The small molecule below binds the protein below.
Small molecule (SMILES): CC(=O)N[C@@H]1[C@@H](O)[C@H](O)[C@@H](CO)O[C@H]1O

Binding-site contacts:
Ligand atom O5 contacts residue ASN122 of chain 1.D at 2.4 Å (h-bond).
Ligand atom O6 contacts residue THR124 of chain 1.D at 4.3 Å.
Ligand atom C8 contacts residue ASN122 of chain 1.D at 4.5 Å.
Ligand atom O5 contacts residue ASN125 of chain 1.D at 4.2 Å.
Ligand atom C7 contacts residue VAL127 of chain 1.D at 4.4 Å (hydrophobic).
Ligand atom O7 contacts residue VAL127 of chain 1.D at 3.6 Å.
Ligand atom O7 contacts residue VAL120 of chain 1.D at 3.9 Å.
Ligand atom C2 contacts residue VAL127 of chain 1.D at 4.3 Å (hydrophobic).
Ligand atom C1 contacts residue ASN122 of chain 1.D at 1.4 Å.
Ligand atom C2 contacts residue ASN122 of chain 1.D at 2.5 Å.
Ligand atom N2 contacts residue ASN122 of chain 1.D at 2.9 Å (h-bond).
Ligand atom O7 contacts residue ASN122 of chain 1.D at 3.2 Å.
Ligand atom C5 contacts residue ASN122 of chain 1.D at 3.7 Å.
Ligand atom C4 contacts residue ASN122 of chain 1.D at 4.3 Å.
Ligand atom C6 contacts residue ASN125 of chain 1.D at 3.7 Å.
Ligand atom C3 contacts residue ASN122 of chain 1.D at 3.8 Å.
Ligand atom C5 contacts residue ASN125 of chain 1.D at 4.5 Å.
Ligand atom O6 contacts residue ASN125 of chain 1.D at 3.4 Å.
Ligand atom O3 contacts residue VAL127 of chain 1.D at 4.1 Å.
Ligand atom O6 contacts residue ALA123 of chain 1.D at 4.2 Å.
Ligand atom O6 contacts residue ASN122 of chain 1.D at 4.2 Å.
Ligand atom C7 contacts residue ASN122 of chain 1.D at 3.3 Å.

Sequence of chain 1.D:
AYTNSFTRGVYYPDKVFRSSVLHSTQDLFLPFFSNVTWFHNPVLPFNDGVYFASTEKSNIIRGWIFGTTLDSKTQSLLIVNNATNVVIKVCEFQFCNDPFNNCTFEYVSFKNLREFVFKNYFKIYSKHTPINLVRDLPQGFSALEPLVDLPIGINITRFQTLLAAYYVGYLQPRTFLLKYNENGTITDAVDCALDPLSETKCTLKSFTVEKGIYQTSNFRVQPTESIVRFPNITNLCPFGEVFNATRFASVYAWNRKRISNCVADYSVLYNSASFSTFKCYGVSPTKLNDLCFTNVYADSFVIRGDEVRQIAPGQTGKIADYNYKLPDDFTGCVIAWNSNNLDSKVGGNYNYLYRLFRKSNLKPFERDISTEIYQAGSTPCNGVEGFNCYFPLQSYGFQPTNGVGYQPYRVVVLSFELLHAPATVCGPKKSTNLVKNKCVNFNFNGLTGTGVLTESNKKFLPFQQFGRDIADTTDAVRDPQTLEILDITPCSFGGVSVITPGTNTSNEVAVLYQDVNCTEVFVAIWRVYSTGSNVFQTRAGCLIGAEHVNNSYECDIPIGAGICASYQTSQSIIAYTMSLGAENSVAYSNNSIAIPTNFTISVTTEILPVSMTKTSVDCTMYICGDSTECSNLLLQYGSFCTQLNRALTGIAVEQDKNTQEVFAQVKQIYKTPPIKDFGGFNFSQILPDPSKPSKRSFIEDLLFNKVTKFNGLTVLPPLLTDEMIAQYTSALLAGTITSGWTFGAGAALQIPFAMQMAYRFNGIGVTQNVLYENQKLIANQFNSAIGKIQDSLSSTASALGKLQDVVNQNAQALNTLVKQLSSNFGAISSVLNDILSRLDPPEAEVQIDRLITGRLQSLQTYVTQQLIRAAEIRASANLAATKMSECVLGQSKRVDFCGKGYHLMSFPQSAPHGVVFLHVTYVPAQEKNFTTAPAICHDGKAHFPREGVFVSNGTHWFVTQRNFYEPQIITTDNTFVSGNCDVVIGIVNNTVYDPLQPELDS